This small molecule binds to this protein.
Small molecule (SMILES): OC[C@@]1(O)OC[C@@H](O)[C@@H]1O

Sequence of chain 1.B:
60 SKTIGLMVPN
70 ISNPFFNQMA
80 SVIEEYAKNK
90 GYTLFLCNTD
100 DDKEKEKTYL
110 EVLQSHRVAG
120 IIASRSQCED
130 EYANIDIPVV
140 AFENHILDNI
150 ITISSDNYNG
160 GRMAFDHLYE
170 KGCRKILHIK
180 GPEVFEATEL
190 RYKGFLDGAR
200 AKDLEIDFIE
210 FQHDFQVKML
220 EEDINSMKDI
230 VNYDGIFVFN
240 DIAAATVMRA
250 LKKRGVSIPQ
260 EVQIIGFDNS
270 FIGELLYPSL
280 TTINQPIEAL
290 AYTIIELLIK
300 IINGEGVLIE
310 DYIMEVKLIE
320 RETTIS

Binding-site contacts:
Ligand atom O3 contacts residue GLU142 of chain 1.B at 2.5 Å (salt-bridge).
Ligand atom C1 contacts residue PHE75 of chain 1.B at 3.9 Å (hydrophobic).
Ligand atom C5 contacts residue ARG124 of chain 1.B at 3.4 Å.
Ligand atom O4 contacts residue PHE184 of chain 1.B at 4.2 Å.
Ligand atom C2 contacts residue ASN239 of chain 1.B at 3.9 Å.
Ligand atom O1 contacts residue ASN239 of chain 1.B at 3.2 Å (h-bond).
Ligand atom C4 contacts residue GLU142 of chain 1.B at 3.5 Å.
Ligand atom O2 contacts residue ASN239 of chain 1.B at 3.4 Å.
Ligand atom C4 contacts residue ARG190 of chain 1.B at 3.7 Å.
Ligand atom O2 contacts residue ARG190 of chain 1.B at 2.8 Å (salt-bridge).
Ligand atom O4 contacts residue GLU142 of chain 1.B at 2.7 Å (salt-bridge).
Ligand atom C5 contacts residue THR187 of chain 1.B at 3.5 Å.
Ligand atom O1 contacts residue ASP267 of chain 1.B at 2.5 Å (salt-bridge).
Ligand atom O3 contacts residue GLN284 of chain 1.B at 2.9 Å (h-bond).
Ligand atom C4 contacts residue ARG124 of chain 1.B at 3.6 Å.
Ligand atom C3 contacts residue GLN284 of chain 1.B at 4.1 Å.
Ligand atom C5 contacts residue ASN239 of chain 1.B at 3.9 Å.
Ligand atom C1 contacts residue ASN239 of chain 1.B at 4.1 Å.
Ligand atom C4 contacts residue THR187 of chain 1.B at 4.0 Å.
Ligand atom C1 contacts residue PHE74 of chain 1.B at 3.5 Å (hydrophobic).
Ligand atom O4 contacts residue ALA186 of chain 1.B at 4.0 Å.
Ligand atom O5 contacts residue ARG124 of chain 1.B at 3.2 Å (salt-bridge).
Ligand atom C3 contacts residue GLU142 of chain 1.B at 3.4 Å.
Ligand atom C4 contacts residue ALA186 of chain 1.B at 4.1 Å (hydrophobic).
Ligand atom O5 contacts residue ASN239 of chain 1.B at 3.0 Å (h-bond).
Ligand atom C2 contacts residue ARG190 of chain 1.B at 3.9 Å.
Ligand atom C3 contacts residue ARG124 of chain 1.B at 3.8 Å.
Ligand atom O3 contacts residue ARG190 of chain 1.B at 2.9 Å (salt-bridge).
Ligand atom C3 contacts residue ARG190 of chain 1.B at 3.8 Å.
Ligand atom C2 contacts residue ARG124 of chain 1.B at 4.0 Å.
Ligand atom C2 contacts residue ASP267 of chain 1.B at 3.6 Å.
Ligand atom C5 contacts residue ARG190 of chain 1.B at 3.6 Å.
Ligand atom C1 contacts residue ASN72 of chain 1.B at 3.6 Å.
Ligand atom O1 contacts residue PHE74 of chain 1.B at 3.6 Å.
Ligand atom O1 contacts residue ASN72 of chain 1.B at 2.8 Å (h-bond).
Ligand atom O4 contacts residue ARG124 of chain 1.B at 3.0 Å (salt-bridge).
Ligand atom O2 contacts residue ASP267 of chain 1.B at 2.6 Å (salt-bridge).
Ligand atom C1 contacts residue ASP267 of chain 1.B at 3.4 Å.
Ligand atom O3 contacts residue ASP267 of chain 1.B at 4.0 Å.
Ligand atom O2 contacts residue GLN284 of chain 1.B at 3.7 Å.